Binding-site contacts:
Ligand atom CD contacts residue TYR297 of chain 1.A at 3.6 Å (hydrophobic).
Ligand atom OE1 contacts residue TYR297 of chain 1.A at 2.4 Å (h-bond).
Ligand atom SD contacts residue PHE250 of chain 1.A at 3.4 Å.
Ligand atom CB contacts residue GLU147 of chain 1.A at 3.4 Å.
Ligand atom NH1 contacts residue LYS153 of chain 1.A at 3.4 Å.
Ligand atom NH2 contacts residue ASP192 of chain 1.A at 2.7 Å (salt-bridge).
Ligand atom OXT contacts residue TYR217 of chain 1.A at 3.6 Å.
Ligand atom N contacts residue TYR150 of chain 1.A at 2.8 Å (h-bond).
Ligand atom CA contacts residue ASN225 of chain 1.A at 3.4 Å.
Ligand atom CA contacts residue ASP332 of chain 1.A at 3.4 Å.
Ligand atom OE2 contacts residue ASP332 of chain 1.A at 3.7 Å.
Ligand atom CB contacts residue TYR224 of chain 1.A at 3.6 Å (hydrophobic).
Ligand atom CE contacts residue GLN260 of chain 1.A at 3.7 Å.
Ligand atom OE2 contacts residue PHE263 of chain 1.A at 3.7 Å.
Ligand atom O contacts residue ASN225 of chain 1.A at 3.0 Å (h-bond).
Ligand atom C contacts residue GLN181 of chain 1.A at 3.8 Å.
Ligand atom N contacts residue ASP332 of chain 1.A at 3.5 Å (salt-bridge).
Ligand atom C contacts residue TYR217 of chain 1.A at 3.6 Å (hydrophobic).
Ligand atom O contacts residue HIS228 of chain 1.A at 2.8 Å (h-bond).
Ligand atom CZ contacts residue ASP192 of chain 1.A at 3.5 Å.
Ligand atom OG1 contacts residue GLU147 of chain 1.A at 2.6 Å (salt-bridge).
Ligand atom O contacts residue PHE184 of chain 1.A at 3.3 Å.
Ligand atom OXT contacts residue GLN181 of chain 1.A at 2.7 Å (h-bond).
Ligand atom CD contacts residue LYS300 of chain 1.A at 3.4 Å.
Ligand atom CA contacts residue TYR150 of chain 1.A at 3.5 Å (hydrophobic).
Ligand atom N contacts residue ASP335 of chain 1.A at 2.9 Å (salt-bridge).
Ligand atom OE2 contacts residue LYS300 of chain 1.A at 2.9 Å (salt-bridge).
Ligand atom O contacts residue GLN260 of chain 1.A at 2.8 Å (h-bond).
Ligand atom N contacts residue ASN225 of chain 1.A at 2.7 Å (h-bond).
Ligand atom CG2 contacts residue ILE185 of chain 1.A at 3.6 Å (hydrophobic).
Ligand atom NH1 contacts residue ASP192 of chain 1.A at 2.7 Å (salt-bridge).
Ligand atom CG contacts residue TYR224 of chain 1.A at 3.6 Å (hydrophobic).
Ligand atom CE contacts residue GLN257 of chain 1.A at 3.4 Å.
Ligand atom O contacts residue ASP335 of chain 1.A at 3.7 Å.
Ligand atom CA contacts residue ASN225 of chain 1.A at 3.7 Å.
Ligand atom CB contacts residue GLN260 of chain 1.A at 3.7 Å.
Ligand atom NH1 contacts residue TYR150 of chain 1.A at 3.0 Å (h-bond).
Ligand atom C contacts residue ASN225 of chain 1.A at 3.5 Å.
Ligand atom OE1 contacts residue LYS300 of chain 1.A at 3.1 Å (salt-bridge).
Ligand atom O contacts residue TYR217 of chain 1.A at 2.6 Å (h-bond).

A small-molecule ligand and the protein it binds are described below.
Small molecule (SMILES): CSCC[C@H](NC(=O)CNC(=O)[C@H](CCCN=C(N)N)NC(=O)[C@@H](N)CCC(=O)O)C(=O)N[C@H](C(=O)O)[C@@H](C)O

Sequence of chain 1.A:
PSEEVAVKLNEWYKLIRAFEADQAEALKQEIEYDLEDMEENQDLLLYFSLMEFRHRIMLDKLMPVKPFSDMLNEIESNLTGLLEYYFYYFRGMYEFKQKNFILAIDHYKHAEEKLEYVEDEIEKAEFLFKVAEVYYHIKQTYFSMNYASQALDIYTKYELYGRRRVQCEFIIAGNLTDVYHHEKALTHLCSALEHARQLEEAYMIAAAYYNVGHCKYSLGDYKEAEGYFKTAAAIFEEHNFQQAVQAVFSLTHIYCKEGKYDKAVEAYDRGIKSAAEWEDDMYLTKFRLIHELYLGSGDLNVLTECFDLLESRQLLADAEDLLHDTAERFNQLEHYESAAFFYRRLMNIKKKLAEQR